A protein and the small-molecule ligand that binds it are described below.
Small molecule (SMILES): CC1CCN(c2cc(-c3ccc(C(F)(F)F)cc3)nc(N)n2)CC1

Sequence of chain 1.H:
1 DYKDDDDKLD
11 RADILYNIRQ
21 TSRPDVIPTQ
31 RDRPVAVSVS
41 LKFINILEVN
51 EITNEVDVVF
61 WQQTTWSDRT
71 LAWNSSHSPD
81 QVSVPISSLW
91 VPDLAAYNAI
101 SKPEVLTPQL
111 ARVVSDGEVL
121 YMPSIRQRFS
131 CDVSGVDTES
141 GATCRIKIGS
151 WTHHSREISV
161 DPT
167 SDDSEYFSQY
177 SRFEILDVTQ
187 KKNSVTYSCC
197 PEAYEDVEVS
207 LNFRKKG

Sequence of chain 1.G:
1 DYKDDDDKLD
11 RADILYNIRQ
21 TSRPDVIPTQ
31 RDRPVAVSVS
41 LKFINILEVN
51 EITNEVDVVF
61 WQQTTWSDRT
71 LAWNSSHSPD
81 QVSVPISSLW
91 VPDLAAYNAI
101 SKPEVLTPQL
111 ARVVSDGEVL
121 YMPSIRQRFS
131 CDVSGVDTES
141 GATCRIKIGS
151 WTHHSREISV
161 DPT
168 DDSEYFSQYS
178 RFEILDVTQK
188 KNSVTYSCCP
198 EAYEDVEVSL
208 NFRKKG

Binding-site contacts:
Ligand atom C10 contacts residue TYR193 of chain 1.G at 3.9 Å (hydrophobic).
Ligand atom N4 contacts residue TRP151 of chain 1.G at 4.0 Å.
Ligand atom N2 contacts residue TYR193 of chain 1.G at 3.6 Å.
Ligand atom C12 contacts residue TYR200 of chain 1.G at 3.5 Å (hydrophobic).
Ligand atom C1 contacts residue TRP151 of chain 1.G at 3.8 Å (hydrophobic).
Ligand atom F3 contacts residue MET122 of chain 1.H at 3.3 Å.
Ligand atom C11 contacts residue TRP61 of chain 1.H at 3.9 Å (hydrophobic).
Ligand atom F2 contacts residue MET122 of chain 1.H at 3.2 Å.
Ligand atom F1 contacts residue THR152 of chain 1.G at 3.6 Å.
Ligand atom C4 contacts residue TRP151 of chain 1.G at 3.7 Å (hydrophobic).
Ligand atom F3 contacts residue ARG112 of chain 1.H at 3.7 Å.
Ligand atom N4 contacts residue TYR97 of chain 1.G at 2.8 Å (h-bond).
Ligand atom C16 contacts residue TRP151 of chain 1.G at 3.6 Å (hydrophobic).
Ligand atom C9 contacts residue TRP61 of chain 1.H at 3.6 Å (hydrophobic).
Ligand atom C13 contacts residue MET122 of chain 1.H at 3.5 Å (hydrophobic).
Ligand atom C6 contacts residue TRP151 of chain 1.G at 3.5 Å (hydrophobic).
Ligand atom C2 contacts residue TYR97 of chain 1.G at 3.8 Å (hydrophobic).
Ligand atom C2 contacts residue SER150 of chain 1.G at 3.9 Å.
Ligand atom C12 contacts residue TRP151 of chain 1.G at 3.5 Å (hydrophobic).
Ligand atom N4 contacts residue TYR200 of chain 1.G at 3.7 Å.
Ligand atom C1 contacts residue TYR97 of chain 1.G at 3.8 Å (hydrophobic).
Ligand atom C13 contacts residue TYR200 of chain 1.G at 3.5 Å (hydrophobic).
Ligand atom C17 contacts residue TRP151 of chain 1.G at 3.2 Å (hydrophobic).
Ligand atom N4 contacts residue SER150 of chain 1.G at 2.8 Å (h-bond).
Ligand atom C5 contacts residue TRP61 of chain 1.H at 3.6 Å (hydrophobic).
Ligand atom C2 contacts residue TRP151 of chain 1.G at 3.7 Å (hydrophobic).
Ligand atom F2 contacts residue LEU120 of chain 1.H at 3.8 Å.
Ligand atom C7 contacts residue TYR172 of chain 1.H at 3.9 Å (hydrophobic).
Ligand atom N1 contacts residue TRP151 of chain 1.G at 2.8 Å (h-bond).
Ligand atom F1 contacts residue ARG112 of chain 1.H at 3.0 Å.
Ligand atom C15 contacts residue MET122 of chain 1.H at 3.5 Å (hydrophobic).
Ligand atom C5 contacts residue TRP151 of chain 1.G at 3.9 Å (hydrophobic).
Ligand atom C4 contacts residue TYR193 of chain 1.G at 3.7 Å (hydrophobic).
Ligand atom C10 contacts residue TRP61 of chain 1.H at 3.8 Å (hydrophobic).
Ligand atom N3 contacts residue TYR193 of chain 1.G at 3.5 Å.
Ligand atom C14 contacts residue MET122 of chain 1.H at 3.4 Å (hydrophobic).
Ligand atom C8 contacts residue ILE44 of chain 1.H at 3.5 Å (hydrophobic).
Ligand atom N3 contacts residue TYR97 of chain 1.G at 3.7 Å.
Ligand atom C11 contacts residue TRP151 of chain 1.G at 3.1 Å (hydrophobic).
Ligand atom N3 contacts residue TRP151 of chain 1.G at 3.7 Å.